Sequence of chain 1.B:
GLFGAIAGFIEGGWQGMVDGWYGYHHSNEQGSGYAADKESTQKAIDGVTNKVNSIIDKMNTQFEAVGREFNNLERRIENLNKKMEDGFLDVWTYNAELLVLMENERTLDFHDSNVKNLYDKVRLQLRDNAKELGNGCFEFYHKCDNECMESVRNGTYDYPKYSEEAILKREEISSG

Binding-site contacts:
Ligand atom C5 contacts residue GLU150 of chain 1.B at 4.2 Å.
Ligand atom O6 contacts residue GLU147 of chain 1.B at 3.6 Å.
Ligand atom C5 contacts residue ASN154 of chain 1.B at 3.8 Å.
Ligand atom O7 contacts residue ASN154 of chain 1.B at 3.9 Å.
Ligand atom N2 contacts residue GLU147 of chain 1.B at 4.0 Å.
Ligand atom C4 contacts residue ASN154 of chain 1.B at 4.3 Å.
Ligand atom C6 contacts residue GLU150 of chain 1.B at 3.8 Å.
Ligand atom O3 contacts residue GLU147 of chain 1.B at 4.4 Å.
Ligand atom C6 contacts residue SER151 of chain 1.B at 4.1 Å.
Ligand atom O5 contacts residue GLU150 of chain 1.B at 3.5 Å.
Ligand atom O5 contacts residue SER151 of chain 1.B at 4.1 Å.
Ligand atom O5 contacts residue ASN154 of chain 1.B at 2.4 Å (h-bond).
Ligand atom C1 contacts residue THR156 of chain 1.B at 3.8 Å.
Ligand atom N2 contacts residue ASN154 of chain 1.B at 3.1 Å (h-bond).
Ligand atom C7 contacts residue ASN154 of chain 1.B at 3.7 Å.
Ligand atom C3 contacts residue ASN154 of chain 1.B at 3.9 Å.
Ligand atom C6 contacts residue GLU147 of chain 1.B at 3.4 Å.
Ligand atom C2 contacts residue ASN154 of chain 1.B at 2.5 Å.
Ligand atom C1 contacts residue ASN154 of chain 1.B at 1.5 Å.
Ligand atom C7 contacts residue GLU147 of chain 1.B at 4.4 Å.
Ligand atom C1 contacts residue GLU150 of chain 1.B at 4.1 Å.
Ligand atom C8 contacts residue GLU147 of chain 1.B at 3.3 Å.
Ligand atom O5 contacts residue THR156 of chain 1.B at 3.9 Å.

This protein binds this small molecule.
Small molecule (SMILES): CC(=O)N[C@H]1[C@H](O[C@H]2[C@H](O)[C@@H](NC(C)=O)CO[C@@H]2CO)O[C@H](CO)[C@@H](O)[C@@H]1O